A protein and the small-molecule ligand that binds it are described below.
Small molecule (SMILES): Cc1c(C(=O)C2=C(O)CCCC2=O)ccc2c1c(=O)n(CCCc1ccccc1)c(=O)n2C

Binding-site contacts:
Ligand atom C12 contacts residue GLY392 of chain 1.A at 3.7 Å.
Ligand atom C19 contacts residue PHE396 of chain 1.A at 3.5 Å (hydrophobic).
Ligand atom C1 contacts residue PRO252 of chain 1.A at 3.6 Å (hydrophobic).
Ligand atom O8 contacts residue PHE396 of chain 1.A at 3.6 Å.
Ligand atom C24 contacts residue GLN265 of chain 1.A at 3.4 Å.
Ligand atom C11 contacts residue PHE353 of chain 1.A at 3.5 Å (hydrophobic).
Ligand atom C31 contacts residue ASN395 of chain 1.A at 3.6 Å.
Ligand atom C32 contacts residue HIS280 of chain 1.A at 3.6 Å.
Ligand atom C23 contacts residue GLN265 of chain 1.A at 3.4 Å.
Ligand atom C13 contacts residue PHE353 of chain 1.A at 3.4 Å (hydrophobic).
Ligand atom O33 contacts residue HIS280 of chain 1.A at 3.0 Å (h-bond).
Ligand atom C6 contacts residue HIS280 of chain 1.A at 3.7 Å.
Ligand atom C31 contacts residue PHE396 of chain 1.A at 3.8 Å (hydrophobic).
Ligand atom C2 contacts residue SER239 of chain 1.A at 3.6 Å.
Ligand atom C9 contacts residue PHE391 of chain 1.A at 3.7 Å (hydrophobic).
Ligand atom C9 contacts residue CO1 of chain 1.B at 3.0 Å.
Ligand atom C6 contacts residue CO1 of chain 1.B at 3.2 Å.
Ligand atom C12 contacts residue PHE353 of chain 1.A at 3.5 Å (hydrophobic).
Ligand atom O7 contacts residue PHE391 of chain 1.A at 3.8 Å.
Ligand atom O7 contacts residue HIS198 of chain 1.A at 3.1 Å (h-bond).
Ligand atom C3 contacts residue SER239 of chain 1.A at 3.6 Å.
Ligand atom N17 contacts residue PHE353 of chain 1.A at 3.7 Å.
Ligand atom C22 contacts residue GLN265 of chain 1.A at 3.8 Å.
Ligand atom C32 contacts residue PHE353 of chain 1.A at 3.6 Å (hydrophobic).
Ligand atom C13 contacts residue PHE396 of chain 1.A at 3.6 Å (hydrophobic).
Ligand atom C15 contacts residue PHE353 of chain 1.A at 3.2 Å (hydrophobic).
Ligand atom O33 contacts residue CO1 of chain 1.B at 2.0 Å.
Ligand atom C11 contacts residue PHE391 of chain 1.A at 3.4 Å (hydrophobic).
Ligand atom O7 contacts residue CO1 of chain 1.B at 2.0 Å.
Ligand atom O33 contacts residue PHE353 of chain 1.A at 3.6 Å.
Ligand atom C25 contacts residue GLN265 of chain 1.A at 3.6 Å.
Ligand atom O33 contacts residue GLU366 of chain 1.A at 3.1 Å (salt-bridge).
Ligand atom C9 contacts residue HIS280 of chain 1.A at 3.7 Å.
Ligand atom C3 contacts residue ASN254 of chain 1.A at 3.5 Å.
Ligand atom O7 contacts residue HIS280 of chain 1.A at 3.3 Å (h-bond).
Ligand atom C14 contacts residue PHE396 of chain 1.A at 3.7 Å (hydrophobic).
Ligand atom C14 contacts residue PHE353 of chain 1.A at 3.3 Å (hydrophobic).
Ligand atom C10 contacts residue PHE353 of chain 1.A at 3.3 Å (hydrophobic).
Ligand atom N17 contacts residue PHE396 of chain 1.A at 3.6 Å.
Ligand atom C5 contacts residue CO1 of chain 1.B at 3.6 Å.

Sequence of chain 1.A:
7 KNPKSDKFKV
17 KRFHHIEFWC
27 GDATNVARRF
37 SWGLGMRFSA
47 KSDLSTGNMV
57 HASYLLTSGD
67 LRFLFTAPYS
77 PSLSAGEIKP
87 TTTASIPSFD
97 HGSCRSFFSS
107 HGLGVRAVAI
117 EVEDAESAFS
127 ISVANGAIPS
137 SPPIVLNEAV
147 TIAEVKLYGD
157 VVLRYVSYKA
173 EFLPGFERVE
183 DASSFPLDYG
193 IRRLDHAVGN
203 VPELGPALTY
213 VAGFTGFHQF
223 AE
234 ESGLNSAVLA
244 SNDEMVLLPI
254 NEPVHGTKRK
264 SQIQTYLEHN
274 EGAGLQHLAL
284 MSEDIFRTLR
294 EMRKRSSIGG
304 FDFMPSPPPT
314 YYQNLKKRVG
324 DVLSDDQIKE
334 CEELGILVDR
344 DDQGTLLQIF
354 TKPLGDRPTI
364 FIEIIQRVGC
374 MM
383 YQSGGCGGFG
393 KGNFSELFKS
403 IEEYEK